Sequence of chain 1.A:
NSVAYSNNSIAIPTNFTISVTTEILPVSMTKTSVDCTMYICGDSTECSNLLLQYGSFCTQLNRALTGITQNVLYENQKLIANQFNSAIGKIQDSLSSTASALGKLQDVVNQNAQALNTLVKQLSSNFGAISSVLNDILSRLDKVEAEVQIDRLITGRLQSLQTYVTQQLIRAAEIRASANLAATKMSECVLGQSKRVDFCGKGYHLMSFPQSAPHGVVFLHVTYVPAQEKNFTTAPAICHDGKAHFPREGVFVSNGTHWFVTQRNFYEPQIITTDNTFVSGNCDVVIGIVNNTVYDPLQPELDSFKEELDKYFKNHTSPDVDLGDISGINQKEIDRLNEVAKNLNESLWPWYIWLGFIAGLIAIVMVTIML

The small molecule below binds the protein below.
Small molecule (SMILES): CC(=O)N[C@H]1[C@H](O[C@H]2[C@H](O)[C@@H](NC(C)=O)CO[C@@H]2CO)O[C@H](CO)[C@@H](O[C@H]2O[C@H](CO)[C@@H](O)[C@H](O)[C@@H]2O)[C@@H]1O

Binding-site contacts:
Ligand atom C3 contacts residue ASN432 of chain 1.A at 3.6 Å.
Ligand atom N2 contacts residue ILE24 of chain 1.C at 3.4 Å.
Ligand atom O5 contacts residue ASN432 of chain 1.A at 2.3 Å (h-bond).
Ligand atom C2 contacts residue ILE24 of chain 1.C at 3.9 Å (hydrophobic).
Ligand atom O6 contacts residue PRO355 of chain 1.C at 3.6 Å.
Ligand atom C8 contacts residue ILE24 of chain 1.C at 3.8 Å (hydrophobic).
Ligand atom C8 contacts residue ASP437 of chain 1.A at 4.0 Å.
Ligand atom C8 contacts residue ALA354 of chain 1.C at 4.0 Å (hydrophobic).
Ligand atom C8 contacts residue ARG312 of chain 1.C at 3.2 Å.
Ligand atom C1 contacts residue ILE24 of chain 1.C at 4.4 Å (hydrophobic).
Ligand atom C5 contacts residue ASN432 of chain 1.A at 3.6 Å.
Ligand atom C7 contacts residue ARG312 of chain 1.C at 4.0 Å.
Ligand atom C6 contacts residue THR434 of chain 1.A at 4.4 Å.
Ligand atom O3 contacts residue ASN432 of chain 1.A at 3.6 Å (h-bond).
Ligand atom O7 contacts residue ILE24 of chain 1.C at 3.8 Å.
Ligand atom C7 contacts residue ILE24 of chain 1.C at 3.4 Å (hydrophobic).
Ligand atom C8 contacts residue GLY357 of chain 1.C at 4.4 Å.
Ligand atom C1 contacts residue ASN432 of chain 1.A at 1.4 Å.
Ligand atom O5 contacts residue THR434 of chain 1.A at 3.7 Å.
Ligand atom O6 contacts residue HIS356 of chain 1.C at 3.7 Å.
Ligand atom C1 contacts residue THR434 of chain 1.A at 4.2 Å.
Ligand atom N2 contacts residue ASN432 of chain 1.A at 3.5 Å (h-bond).
Ligand atom C4 contacts residue ASN432 of chain 1.A at 4.2 Å.
Ligand atom C6 contacts residue PRO355 of chain 1.C at 3.7 Å (hydrophobic).
Ligand atom O6 contacts residue THR434 of chain 1.A at 3.2 Å.
Ligand atom C5 contacts residue THR434 of chain 1.A at 4.4 Å.
Ligand atom O7 contacts residue ARG312 of chain 1.C at 4.0 Å.
Ligand atom C2 contacts residue ASN432 of chain 1.A at 2.5 Å.

Sequence of chain 1.C:
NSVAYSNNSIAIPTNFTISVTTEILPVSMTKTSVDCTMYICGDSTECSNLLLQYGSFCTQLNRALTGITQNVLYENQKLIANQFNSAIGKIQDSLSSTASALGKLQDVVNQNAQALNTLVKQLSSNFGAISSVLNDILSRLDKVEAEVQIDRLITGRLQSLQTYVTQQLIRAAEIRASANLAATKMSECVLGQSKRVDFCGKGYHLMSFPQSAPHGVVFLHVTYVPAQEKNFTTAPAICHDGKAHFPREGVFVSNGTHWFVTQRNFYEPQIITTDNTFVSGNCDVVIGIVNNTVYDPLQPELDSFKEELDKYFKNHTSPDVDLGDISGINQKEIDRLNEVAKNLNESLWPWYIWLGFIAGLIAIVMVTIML